Binding-site contacts:
Ligand atom O6P contacts residue ARG295 of chain 2.C at 2.8 Å (salt-bridge).
Ligand atom O6 contacts residue ASN123 of chain 1.C at 3.0 Å (h-bond).
Ligand atom P1 contacts residue THR65 of chain 1.C at 3.4 Å.
Ligand atom O3 contacts residue GLU204 of chain 2.C at 3.0 Å (salt-bridge).
Ligand atom O7 contacts residue GLU60 of chain 1.C at 3.3 Å (salt-bridge).
Ligand atom O4 contacts residue SER379 of chain 2.C at 2.9 Å (h-bond).
Ligand atom O2 contacts residue KCX201 of chain 2.C at 3.1 Å (h-bond).
Ligand atom C contacts residue ASN123 of chain 1.C at 3.5 Å.
Ligand atom O1P contacts residue GLY404 of chain 2.C at 2.7 Å (h-bond).
Ligand atom O3 contacts residue KCX201 of chain 2.C at 2.5 Å (h-bond).
Ligand atom O2 contacts residue MG1 of chain 2.Y at 2.2 Å.
Ligand atom O6 contacts residue LYS177 of chain 2.C at 2.8 Å (salt-bridge).
Ligand atom O6 contacts residue MG1 of chain 2.Y at 2.1 Å.
Ligand atom O2 contacts residue LYS175 of chain 2.C at 3.0 Å (salt-bridge).
Ligand atom O3P contacts residue LYS334 of chain 2.C at 2.9 Å (salt-bridge).
Ligand atom O3 contacts residue MG1 of chain 2.Y at 2.2 Å.
Ligand atom O2P contacts residue GLY403 of chain 2.C at 2.9 Å (h-bond).
Ligand atom C2 contacts residue MG1 of chain 2.Y at 2.8 Å.
Ligand atom O1P contacts residue LYS175 of chain 2.C at 3.3 Å.
Ligand atom O1P contacts residue THR65 of chain 1.C at 2.6 Å (h-bond).
Ligand atom O4 contacts residue GLY380 of chain 2.C at 3.4 Å (h-bond).
Ligand atom O5P contacts residue SER379 of chain 2.C at 3.3 Å (h-bond).
Ligand atom C contacts residue LYS175 of chain 2.C at 3.4 Å.
Ligand atom O2 contacts residue ASP203 of chain 2.C at 3.3 Å (salt-bridge).
Ligand atom O3P contacts residue TRP66 of chain 1.C at 3.3 Å.
Ligand atom O3P contacts residue GLY380 of chain 2.C at 3.3 Å.
Ligand atom O6 contacts residue ASP203 of chain 2.C at 3.0 Å (salt-bridge).
Ligand atom O7 contacts residue LYS334 of chain 2.C at 2.9 Å (salt-bridge).
Ligand atom O3 contacts residue HIS294 of chain 2.C at 3.0 Å (h-bond).
Ligand atom O4P contacts residue ARG295 of chain 2.C at 2.9 Å (salt-bridge).
Ligand atom O5P contacts residue HIS327 of chain 2.C at 2.7 Å (h-bond).
Ligand atom O6 contacts residue GLU204 of chain 2.C at 3.1 Å (salt-bridge).
Ligand atom O3P contacts residue THR65 of chain 1.C at 3.4 Å (h-bond).
Ligand atom O2 contacts residue THR173 of chain 2.C at 2.8 Å (h-bond).
Ligand atom O1 contacts residue LYS175 of chain 2.C at 3.1 Å (salt-bridge).
Ligand atom C3 contacts residue KCX201 of chain 2.C at 3.1 Å.
Ligand atom O6 contacts residue LYS175 of chain 2.C at 3.3 Å (salt-bridge).
Ligand atom O3P contacts residue GLY381 of chain 2.C at 2.8 Å (h-bond).
Ligand atom C3 contacts residue MG1 of chain 2.Y at 3.0 Å.
Ligand atom C contacts residue MG1 of chain 2.Y at 2.8 Å.

Sequence of chain 1.C:
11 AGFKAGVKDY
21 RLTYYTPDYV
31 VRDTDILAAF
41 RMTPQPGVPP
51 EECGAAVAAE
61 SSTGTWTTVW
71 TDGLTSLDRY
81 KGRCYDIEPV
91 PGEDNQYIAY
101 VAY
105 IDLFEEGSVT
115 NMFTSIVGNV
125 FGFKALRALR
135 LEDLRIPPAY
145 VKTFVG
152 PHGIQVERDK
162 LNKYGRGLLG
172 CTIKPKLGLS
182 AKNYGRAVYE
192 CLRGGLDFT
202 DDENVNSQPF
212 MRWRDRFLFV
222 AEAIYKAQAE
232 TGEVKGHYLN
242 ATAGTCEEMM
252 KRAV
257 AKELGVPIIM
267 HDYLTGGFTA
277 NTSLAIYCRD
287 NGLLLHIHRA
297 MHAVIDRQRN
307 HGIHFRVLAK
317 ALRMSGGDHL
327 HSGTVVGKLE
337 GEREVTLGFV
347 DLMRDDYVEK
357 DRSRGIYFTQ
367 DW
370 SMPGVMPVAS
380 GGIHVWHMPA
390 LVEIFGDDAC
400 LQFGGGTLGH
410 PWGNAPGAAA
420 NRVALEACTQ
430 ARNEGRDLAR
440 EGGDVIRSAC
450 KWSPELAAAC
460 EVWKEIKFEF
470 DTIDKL

This protein binds this small molecule.
Small molecule (SMILES): O=C(O)[C@@](O)(COP(=O)(O)O)[C@H](O)[C@H](O)COP(=O)(O)O

Sequence of chain 2.C:
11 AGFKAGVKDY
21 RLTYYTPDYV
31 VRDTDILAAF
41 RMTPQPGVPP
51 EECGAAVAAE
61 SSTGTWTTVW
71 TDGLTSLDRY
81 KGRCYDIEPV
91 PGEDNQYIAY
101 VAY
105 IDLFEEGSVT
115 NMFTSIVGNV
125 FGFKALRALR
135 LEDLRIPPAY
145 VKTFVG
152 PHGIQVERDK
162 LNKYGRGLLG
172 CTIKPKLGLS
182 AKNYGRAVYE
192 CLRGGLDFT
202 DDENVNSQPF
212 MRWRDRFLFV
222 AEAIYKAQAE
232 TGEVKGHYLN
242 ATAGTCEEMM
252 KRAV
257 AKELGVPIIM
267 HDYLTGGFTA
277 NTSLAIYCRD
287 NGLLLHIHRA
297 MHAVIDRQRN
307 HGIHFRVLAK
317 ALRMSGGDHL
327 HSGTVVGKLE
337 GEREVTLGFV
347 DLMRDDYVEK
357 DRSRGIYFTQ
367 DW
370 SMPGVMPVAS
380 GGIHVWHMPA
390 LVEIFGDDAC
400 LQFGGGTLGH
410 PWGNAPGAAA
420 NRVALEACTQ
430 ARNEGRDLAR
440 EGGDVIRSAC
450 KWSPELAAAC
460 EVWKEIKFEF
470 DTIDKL